This small molecule binds to this protein.
Small molecule (SMILES): CC(=O)N[C@H]1[C@H](O[C@H]2[C@H](O)[C@@H](NC(C)=O)CO[C@@H]2CO)O[C@H](CO)[C@@H](O)[C@@H]1O

Sequence of chain 3.A:
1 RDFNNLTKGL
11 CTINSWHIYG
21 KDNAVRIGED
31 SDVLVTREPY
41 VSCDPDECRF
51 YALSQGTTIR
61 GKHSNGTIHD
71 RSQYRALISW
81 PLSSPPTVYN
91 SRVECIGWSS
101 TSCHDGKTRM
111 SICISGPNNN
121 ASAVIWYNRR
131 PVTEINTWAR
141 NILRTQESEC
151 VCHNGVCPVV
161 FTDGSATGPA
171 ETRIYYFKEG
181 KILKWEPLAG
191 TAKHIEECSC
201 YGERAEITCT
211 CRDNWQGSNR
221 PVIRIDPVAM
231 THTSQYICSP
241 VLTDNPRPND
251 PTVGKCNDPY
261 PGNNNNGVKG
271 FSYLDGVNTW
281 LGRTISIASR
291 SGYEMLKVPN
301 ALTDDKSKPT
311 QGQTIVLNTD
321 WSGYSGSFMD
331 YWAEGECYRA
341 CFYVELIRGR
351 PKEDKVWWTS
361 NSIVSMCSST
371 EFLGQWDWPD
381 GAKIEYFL

Sequence of chain 1.A:
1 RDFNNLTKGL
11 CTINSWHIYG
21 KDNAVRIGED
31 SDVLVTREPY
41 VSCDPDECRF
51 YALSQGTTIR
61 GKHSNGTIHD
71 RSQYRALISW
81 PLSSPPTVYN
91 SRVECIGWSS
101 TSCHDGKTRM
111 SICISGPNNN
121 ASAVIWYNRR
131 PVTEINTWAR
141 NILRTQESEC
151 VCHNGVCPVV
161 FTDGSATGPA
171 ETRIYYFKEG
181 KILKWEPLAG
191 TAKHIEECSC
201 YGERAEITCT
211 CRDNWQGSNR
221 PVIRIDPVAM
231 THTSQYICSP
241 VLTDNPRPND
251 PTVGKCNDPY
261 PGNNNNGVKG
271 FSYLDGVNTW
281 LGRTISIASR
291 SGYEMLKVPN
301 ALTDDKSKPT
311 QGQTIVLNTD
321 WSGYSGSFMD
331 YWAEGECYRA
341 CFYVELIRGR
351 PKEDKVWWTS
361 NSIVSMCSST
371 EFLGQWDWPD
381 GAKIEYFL

Binding-site contacts:
Ligand atom O4 contacts residue TRP357 of chain 1.A at 3.8 Å.
Ligand atom O5 contacts residue TRP357 of chain 1.A at 4.3 Å.
Ligand atom C4 contacts residue TRP357 of chain 1.A at 4.2 Å (hydrophobic).
Ligand atom O7 contacts residue ASN65 of chain 1.A at 2.7 Å (h-bond).
Ligand atom C8 contacts residue ASN65 of chain 1.A at 4.3 Å.
Ligand atom N2 contacts residue ASN65 of chain 1.A at 2.8 Å (h-bond).
Ligand atom O5 contacts residue ASN65 of chain 1.A at 2.4 Å (h-bond).
Ligand atom C3 contacts residue TRP357 of chain 1.A at 3.8 Å (hydrophobic).
Ligand atom O3 contacts residue TRP357 of chain 1.A at 4.2 Å.
Ligand atom C7 contacts residue ASN65 of chain 1.A at 2.9 Å.
Ligand atom C3 contacts residue ASN65 of chain 1.A at 3.8 Å.
Ligand atom C5 contacts residue TRP357 of chain 1.A at 3.8 Å (hydrophobic).
Ligand atom C8 contacts residue TRP357 of chain 1.A at 4.3 Å (hydrophobic).
Ligand atom O7 contacts residue TRP357 of chain 1.A at 3.6 Å.
Ligand atom C2 contacts residue ASN65 of chain 1.A at 2.4 Å.
Ligand atom C1 contacts residue TRP357 of chain 1.A at 3.8 Å (hydrophobic).
Ligand atom O7 contacts residue TYR386 of chain 3.A at 3.9 Å.
Ligand atom C7 contacts residue TRP357 of chain 1.A at 4.3 Å (hydrophobic).
Ligand atom C1 contacts residue ASN65 of chain 1.A at 1.4 Å.
Ligand atom C4 contacts residue ASN65 of chain 1.A at 4.2 Å.
Ligand atom C2 contacts residue TRP357 of chain 1.A at 4.4 Å (hydrophobic).
Ligand atom N2 contacts residue TRP357 of chain 1.A at 3.8 Å.
Ligand atom C5 contacts residue ASN65 of chain 1.A at 3.6 Å.